Binding-site contacts:
Ligand atom C7 contacts residue CYS145 of chain 2.A at 3.1 Å (hydrophobic).
Ligand atom O1 contacts residue MET165 of chain 2.A at 3.2 Å.
Ligand atom C24 contacts residue ASN142 of chain 2.A at 3.3 Å.
Ligand atom C22 contacts residue LEU141 of chain 2.A at 3.6 Å (hydrophobic).
Ligand atom C17 contacts residue GLN189 of chain 2.A at 3.5 Å.
Ligand atom C18 contacts residue ASP187 of chain 2.A at 3.5 Å.
Ligand atom C19 contacts residue HIS41 of chain 2.A at 3.8 Å.
Ligand atom C17 contacts residue MET49 of chain 2.A at 3.8 Å (hydrophobic).
Ligand atom C contacts residue PRO168 of chain 2.A at 3.8 Å (hydrophobic).
Ligand atom C contacts residue GLN192 of chain 2.A at 3.7 Å.
Ligand atom C11 contacts residue HIS41 of chain 2.A at 3.4 Å.
Ligand atom C23 contacts residue LEU141 of chain 2.A at 3.6 Å (hydrophobic).
Ligand atom O contacts residue ARG188 of chain 2.A at 3.7 Å.
Ligand atom C2 contacts residue GLU166 of chain 2.A at 3.5 Å.
Ligand atom O3 contacts residue ASN142 of chain 2.A at 3.1 Å (h-bond).
Ligand atom C1 contacts residue ARG188 of chain 2.A at 3.2 Å.
Ligand atom C1 contacts residue GLN192 of chain 2.A at 3.6 Å.
Ligand atom C22 contacts residue GLU166 of chain 2.A at 3.8 Å.
Ligand atom O2 contacts residue GLU166 of chain 2.A at 2.9 Å (salt-bridge).
Ligand atom C22 contacts residue PHE140 of chain 2.A at 3.1 Å (hydrophobic).
Ligand atom C8 contacts residue CYS145 of chain 2.A at 1.6 Å (hydrophobic).
Ligand atom C11 contacts residue HIS164 of chain 2.A at 3.1 Å.
Ligand atom C12 contacts residue HIS164 of chain 2.A at 3.6 Å.
Ligand atom C9 contacts residue HIS41 of chain 2.A at 2.8 Å.
Ligand atom O2 contacts residue MET165 of chain 2.A at 3.5 Å.
Ligand atom C18 contacts residue HIS41 of chain 2.A at 3.7 Å.
Ligand atom C21 contacts residue HIS163 of chain 2.A at 3.6 Å.
Ligand atom C23 contacts residue PHE140 of chain 2.A at 3.4 Å (hydrophobic).
Ligand atom C6 contacts residue ASN142 of chain 2.A at 3.7 Å.
Ligand atom C20 contacts residue ASN142 of chain 2.A at 3.8 Å.
Ligand atom C contacts residue THR190 of chain 2.A at 3.3 Å.
Ligand atom O1 contacts residue GLU166 of chain 2.A at 2.9 Å (salt-bridge).
Ligand atom N1 contacts residue CYS145 of chain 2.A at 3.7 Å.
Ligand atom O contacts residue GLN189 of chain 2.A at 3.5 Å.
Ligand atom C12 contacts residue HIS41 of chain 2.A at 3.5 Å.
Ligand atom C9 contacts residue CYS145 of chain 2.A at 1.8 Å (hydrophobic).
Ligand atom N2 contacts residue HIS163 of chain 2.A at 2.8 Å (h-bond).
Ligand atom O3 contacts residue GLY143 of chain 2.A at 3.3 Å (h-bond).
Ligand atom C21 contacts residue GLU166 of chain 2.A at 3.8 Å.
Ligand atom C22 contacts residue HIS163 of chain 2.A at 3.7 Å.

Sequence of chain 1.A:
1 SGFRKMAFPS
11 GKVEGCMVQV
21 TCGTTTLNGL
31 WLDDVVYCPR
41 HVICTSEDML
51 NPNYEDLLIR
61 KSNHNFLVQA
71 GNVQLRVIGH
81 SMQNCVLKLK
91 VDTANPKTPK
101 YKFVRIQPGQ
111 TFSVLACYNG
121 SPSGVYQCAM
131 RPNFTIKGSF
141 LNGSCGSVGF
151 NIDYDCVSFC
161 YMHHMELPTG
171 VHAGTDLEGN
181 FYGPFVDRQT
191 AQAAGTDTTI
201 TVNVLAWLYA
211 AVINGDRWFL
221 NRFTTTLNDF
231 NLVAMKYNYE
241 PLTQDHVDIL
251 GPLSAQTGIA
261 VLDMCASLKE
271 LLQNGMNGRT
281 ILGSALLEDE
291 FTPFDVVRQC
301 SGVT

A small-molecule ligand and the protein it binds are described below.
Small molecule (SMILES): CCOC(=O)CCNC(=O)[C@@H](c1cccnc1)N(C(=O)CC)c1ccc(C(C)(C)C)cc1

Sequence of chain 2.A:
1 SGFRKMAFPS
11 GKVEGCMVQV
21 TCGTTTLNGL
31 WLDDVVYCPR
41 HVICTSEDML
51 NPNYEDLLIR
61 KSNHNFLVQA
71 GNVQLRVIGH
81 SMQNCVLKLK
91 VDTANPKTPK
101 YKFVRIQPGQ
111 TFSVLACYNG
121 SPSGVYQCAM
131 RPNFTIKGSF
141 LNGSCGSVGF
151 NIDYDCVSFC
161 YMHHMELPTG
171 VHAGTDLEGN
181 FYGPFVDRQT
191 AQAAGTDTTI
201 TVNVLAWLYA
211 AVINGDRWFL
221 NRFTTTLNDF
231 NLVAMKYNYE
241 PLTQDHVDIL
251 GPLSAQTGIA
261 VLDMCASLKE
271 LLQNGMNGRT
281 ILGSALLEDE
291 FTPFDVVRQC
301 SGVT